Sequence of chain 2.B:
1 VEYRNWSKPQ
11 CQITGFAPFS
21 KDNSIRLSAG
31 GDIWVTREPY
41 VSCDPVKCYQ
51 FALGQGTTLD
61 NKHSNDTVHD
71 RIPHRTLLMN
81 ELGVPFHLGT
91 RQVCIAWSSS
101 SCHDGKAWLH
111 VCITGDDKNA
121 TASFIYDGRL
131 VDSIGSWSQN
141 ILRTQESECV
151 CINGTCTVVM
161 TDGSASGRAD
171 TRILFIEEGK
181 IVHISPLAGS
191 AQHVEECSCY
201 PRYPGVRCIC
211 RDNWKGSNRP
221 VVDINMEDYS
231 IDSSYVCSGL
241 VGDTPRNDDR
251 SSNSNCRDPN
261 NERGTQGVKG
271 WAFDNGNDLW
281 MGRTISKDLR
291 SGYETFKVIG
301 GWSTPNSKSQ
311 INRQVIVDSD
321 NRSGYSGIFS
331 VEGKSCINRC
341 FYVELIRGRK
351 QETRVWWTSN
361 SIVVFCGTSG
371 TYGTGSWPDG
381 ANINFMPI

The protein below binds the small molecule below.
Small molecule (SMILES): CC(=O)N[C@H]1[C@H](O[C@H]2[C@H](O)[C@@H](NC(C)=O)CO[C@@H]2CO[C@H]2O[C@H](CO)[C@@H](O)[C@H](O)[C@@H]2O)O[C@H](CO)[C@@H](O[C@@H]2O[C@H](CO)[C@@H](O)[C@H](O[C@H]3O[C@H](CO)[C@@H](O)[C@H](O)[C@@H]3O[C@H]3O[C@H](CO)C(O)C(O)[C@@H]3O)[C@@H]2O)[C@@H]1O

Binding-site contacts:
Ligand atom O3 contacts residue TYR372 of chain 1.A at 3.5 Å.
Ligand atom C6 contacts residue ARG313 of chain 1.A at 3.5 Å.
Ligand atom O4 contacts residue ARG313 of chain 1.A at 3.5 Å (salt-bridge).
Ligand atom O5 contacts residue ARG313 of chain 1.A at 3.5 Å.
Ligand atom C3 contacts residue GLY373 of chain 1.A at 3.3 Å.
Ligand atom O4 contacts residue ASN312 of chain 1.A at 3.5 Å (h-bond).
Ligand atom N2 contacts residue ASN119 of chain 2.B at 3.0 Å (h-bond).
Ligand atom C2 contacts residue ASN119 of chain 2.B at 2.5 Å.
Ligand atom O3 contacts residue ASN312 of chain 1.A at 2.7 Å (h-bond).
Ligand atom O2 contacts residue ARG313 of chain 1.A at 3.4 Å (salt-bridge).
Ligand atom C2 contacts residue GLY373 of chain 1.A at 3.1 Å.
Ligand atom O5 contacts residue THR374 of chain 1.A at 3.6 Å (h-bond).
Ligand atom O2 contacts residue ARG313 of chain 1.A at 2.4 Å (salt-bridge).
Ligand atom O5 contacts residue ASN119 of chain 2.B at 2.4 Å (h-bond).
Ligand atom C3 contacts residue ASN312 of chain 1.A at 3.5 Å.
Ligand atom O7 contacts residue TYR372 of chain 1.A at 1.6 Å (h-bond).
Ligand atom N2 contacts residue GLY373 of chain 1.A at 1.8 Å.
Ligand atom O6 contacts residue ILE311 of chain 1.A at 2.9 Å.
Ligand atom N2 contacts residue TYR372 of chain 1.A at 3.1 Å (h-bond).
Ligand atom O7 contacts residue GLY373 of chain 1.A at 1.9 Å.
Ligand atom C1 contacts residue ARG313 of chain 1.A at 3.3 Å.
Ligand atom C2 contacts residue ARG313 of chain 1.A at 3.5 Å.
Ligand atom C7 contacts residue THR374 of chain 1.A at 2.9 Å.
Ligand atom C1 contacts residue THR374 of chain 1.A at 2.7 Å.
Ligand atom O7 contacts residue ASN119 of chain 2.B at 2.9 Å (h-bond).
Ligand atom C7 contacts residue GLY373 of chain 1.A at 0.9 Å.
Ligand atom C8 contacts residue ASN119 of chain 2.B at 3.1 Å.
Ligand atom O2 contacts residue GLN310 of chain 1.A at 2.9 Å (h-bond).
Ligand atom C8 contacts residue GLY373 of chain 1.A at 0.6 Å.
Ligand atom N2 contacts residue THR374 of chain 1.A at 2.8 Å (h-bond).
Ligand atom C6 contacts residue ILE311 of chain 1.A at 3.4 Å (hydrophobic).
Ligand atom O6 contacts residue ARG313 of chain 1.A at 2.3 Å (salt-bridge).
Ligand atom O7 contacts residue ASN312 of chain 1.A at 3.4 Å (h-bond).
Ligand atom O3 contacts residue GLY373 of chain 1.A at 3.4 Å (h-bond).
Ligand atom C7 contacts residue TYR372 of chain 1.A at 2.3 Å (hydrophobic).
Ligand atom C1 contacts residue ASN119 of chain 2.B at 1.5 Å.
Ligand atom C2 contacts residue THR374 of chain 1.A at 3.3 Å.
Ligand atom C8 contacts residue THR374 of chain 1.A at 2.2 Å.
Ligand atom C7 contacts residue ASN119 of chain 2.B at 3.1 Å.
Ligand atom C8 contacts residue TYR372 of chain 1.A at 2.5 Å (hydrophobic).

Sequence of chain 1.A:
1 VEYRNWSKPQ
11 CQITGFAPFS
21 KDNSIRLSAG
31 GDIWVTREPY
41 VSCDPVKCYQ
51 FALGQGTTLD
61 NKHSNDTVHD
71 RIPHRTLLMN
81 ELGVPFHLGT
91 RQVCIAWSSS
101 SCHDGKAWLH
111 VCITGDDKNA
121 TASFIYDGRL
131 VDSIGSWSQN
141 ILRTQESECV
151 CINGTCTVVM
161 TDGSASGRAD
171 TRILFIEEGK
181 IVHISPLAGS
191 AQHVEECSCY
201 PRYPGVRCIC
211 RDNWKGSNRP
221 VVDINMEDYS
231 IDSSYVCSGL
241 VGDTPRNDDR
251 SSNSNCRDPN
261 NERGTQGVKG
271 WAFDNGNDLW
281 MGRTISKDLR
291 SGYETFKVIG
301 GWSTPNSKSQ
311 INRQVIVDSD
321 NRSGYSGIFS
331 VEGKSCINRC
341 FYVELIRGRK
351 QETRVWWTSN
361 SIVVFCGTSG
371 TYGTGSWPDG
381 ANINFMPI